Binding-site contacts:
Ligand atom C4 contacts residue ASN247 of chain 1.B at 4.2 Å.
Ligand atom C8 contacts residue TYR246 of chain 1.B at 4.5 Å (hydrophobic).
Ligand atom C1 contacts residue ASN247 of chain 1.B at 1.4 Å.
Ligand atom C7 contacts residue ASN247 of chain 1.B at 3.2 Å.
Ligand atom C8 contacts residue THR245 of chain 1.B at 3.4 Å.
Ligand atom C3 contacts residue ASN247 of chain 1.B at 3.8 Å.
Ligand atom C2 contacts residue ASN247 of chain 1.B at 2.4 Å.
Ligand atom N2 contacts residue ASN247 of chain 1.B at 2.9 Å (h-bond).
Ligand atom C8 contacts residue ASN247 of chain 1.B at 4.3 Å.
Ligand atom O5 contacts residue ASN247 of chain 1.B at 2.4 Å (h-bond).
Ligand atom C5 contacts residue ASN247 of chain 1.B at 3.7 Å.
Ligand atom O7 contacts residue ASN247 of chain 1.B at 3.1 Å (h-bond).

Sequence of chain 1.B:
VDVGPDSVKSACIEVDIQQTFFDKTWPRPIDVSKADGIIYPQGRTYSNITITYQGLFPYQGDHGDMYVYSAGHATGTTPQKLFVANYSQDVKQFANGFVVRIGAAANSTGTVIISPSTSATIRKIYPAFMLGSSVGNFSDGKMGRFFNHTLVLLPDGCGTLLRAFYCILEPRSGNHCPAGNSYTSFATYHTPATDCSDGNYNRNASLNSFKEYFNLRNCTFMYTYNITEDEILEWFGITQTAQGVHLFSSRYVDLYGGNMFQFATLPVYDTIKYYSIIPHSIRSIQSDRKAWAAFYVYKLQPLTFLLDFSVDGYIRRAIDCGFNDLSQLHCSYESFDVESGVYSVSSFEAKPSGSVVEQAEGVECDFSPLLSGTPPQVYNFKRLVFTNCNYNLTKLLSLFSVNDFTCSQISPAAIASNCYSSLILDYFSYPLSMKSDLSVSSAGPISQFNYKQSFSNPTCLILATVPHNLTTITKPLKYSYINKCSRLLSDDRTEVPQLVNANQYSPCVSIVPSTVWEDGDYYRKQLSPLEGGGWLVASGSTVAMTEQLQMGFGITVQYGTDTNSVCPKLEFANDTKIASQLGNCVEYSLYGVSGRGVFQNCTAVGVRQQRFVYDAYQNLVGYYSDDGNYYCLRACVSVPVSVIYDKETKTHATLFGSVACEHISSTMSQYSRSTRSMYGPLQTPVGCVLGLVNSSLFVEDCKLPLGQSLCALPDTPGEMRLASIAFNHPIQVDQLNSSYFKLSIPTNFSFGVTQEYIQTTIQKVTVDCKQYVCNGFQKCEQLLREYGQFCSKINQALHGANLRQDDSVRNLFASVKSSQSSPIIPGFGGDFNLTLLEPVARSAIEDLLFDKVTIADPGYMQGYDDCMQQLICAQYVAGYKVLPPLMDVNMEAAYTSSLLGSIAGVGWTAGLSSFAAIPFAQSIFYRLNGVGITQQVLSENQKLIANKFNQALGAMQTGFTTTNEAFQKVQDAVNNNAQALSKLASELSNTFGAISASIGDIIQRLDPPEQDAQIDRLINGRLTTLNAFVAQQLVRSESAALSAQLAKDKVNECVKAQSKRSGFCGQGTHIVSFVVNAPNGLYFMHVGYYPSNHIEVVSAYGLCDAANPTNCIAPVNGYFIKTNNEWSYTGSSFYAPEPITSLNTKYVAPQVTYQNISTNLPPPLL

This protein binds this small molecule.
Small molecule (SMILES): CC(=O)N[C@@H]1[C@@H](O)[C@H](O)[C@@H](CO)O[C@H]1O